Binding-site contacts:
Ligand atom O contacts residue SER221 of chain 1.A at 2.9 Å (h-bond).
Ligand atom O contacts residue GLY127 of chain 1.A at 3.1 Å (h-bond).
Ligand atom O contacts residue LEU126 of chain 1.A at 3.4 Å.
Ligand atom C contacts residue SER221 of chain 1.A at 3.0 Å.
Ligand atom C4 contacts residue GLY102 of chain 1.A at 3.6 Å.
Ligand atom C contacts residue GLY127 of chain 1.A at 3.6 Å.
Ligand atom O contacts residue THR220 of chain 1.A at 3.3 Å (h-bond).
Ligand atom CA contacts residue GLY102 of chain 1.A at 3.7 Å.
Ligand atom C2 contacts residue TYR104 of chain 1.A at 3.5 Å (hydrophobic).
Ligand atom O3 contacts residue GLY128 of chain 1.A at 3.2 Å.
Ligand atom CB contacts residue GLY127 of chain 1.A at 3.5 Å.
Ligand atom CB contacts residue GLY100 of chain 1.A at 3.4 Å.
Ligand atom CB contacts residue SER125 of chain 1.A at 3.8 Å.
Ligand atom CA contacts residue ASN155 of chain 1.A at 3.5 Å.
Ligand atom CE1 contacts residue GLY127 of chain 1.A at 3.5 Å.
Ligand atom CD1 contacts residue GLY154 of chain 1.A at 3.4 Å.
Ligand atom CD1 contacts residue LEU126 of chain 1.A at 3.6 Å (hydrophobic).
Ligand atom O contacts residue ASN155 of chain 1.A at 2.6 Å (h-bond).
Ligand atom CD contacts residue GLY100 of chain 1.A at 3.5 Å.
Ligand atom O1 contacts residue TYR104 of chain 1.A at 2.7 Å (h-bond).
Ligand atom CE2 contacts residue GLY127 of chain 1.A at 3.4 Å.
Ligand atom CB contacts residue ILE107 of chain 1.A at 3.6 Å (hydrophobic).
Ligand atom N contacts residue HIS64 of chain 1.A at 2.8 Å (h-bond).
Ligand atom N contacts residue GLY102 of chain 1.A at 2.8 Å (h-bond).
Ligand atom CE1 contacts residue GLY154 of chain 1.A at 3.3 Å.
Ligand atom CA contacts residue GLY127 of chain 1.A at 3.3 Å.
Ligand atom O contacts residue GLY219 of chain 1.A at 3.4 Å.
Ligand atom CD contacts residue LEU96 of chain 1.A at 3.8 Å (hydrophobic).
Ligand atom CB contacts residue HIS64 of chain 1.A at 3.6 Å.
Ligand atom O contacts residue GLY102 of chain 1.A at 2.9 Å (h-bond).
Ligand atom O contacts residue SER101 of chain 1.A at 3.2 Å.
Ligand atom N contacts residue LEU126 of chain 1.A at 3.8 Å.
Ligand atom O1 contacts residue GLN103 of chain 1.A at 3.5 Å.
Ligand atom CZ contacts residue GLY127 of chain 1.A at 3.4 Å.
Ligand atom C3 contacts residue GLY102 of chain 1.A at 3.6 Å.
Ligand atom N contacts residue SER221 of chain 1.A at 2.8 Å (h-bond).
Ligand atom C1 contacts residue TYR104 of chain 1.A at 3.7 Å (hydrophobic).
Ligand atom C contacts residue ASN155 of chain 1.A at 3.2 Å.
Ligand atom N contacts residue GLY127 of chain 1.A at 2.9 Å (h-bond).
Ligand atom N contacts residue SER125 of chain 1.A at 3.0 Å (h-bond).

Sequence of chain 1.A:
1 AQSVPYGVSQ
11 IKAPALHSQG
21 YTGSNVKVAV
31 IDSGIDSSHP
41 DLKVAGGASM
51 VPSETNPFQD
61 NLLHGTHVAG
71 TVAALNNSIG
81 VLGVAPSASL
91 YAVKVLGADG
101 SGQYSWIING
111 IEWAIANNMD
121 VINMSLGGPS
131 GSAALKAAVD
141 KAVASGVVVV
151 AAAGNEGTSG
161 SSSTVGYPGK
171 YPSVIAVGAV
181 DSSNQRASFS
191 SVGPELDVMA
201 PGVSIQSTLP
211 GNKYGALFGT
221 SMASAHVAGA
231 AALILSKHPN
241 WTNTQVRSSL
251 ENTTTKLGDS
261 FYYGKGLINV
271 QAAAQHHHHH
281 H

This protein binds this small molecule.
Small molecule (SMILES): C[C@H](NC(=O)CCC(=O)O)C(=O)N[C@@H](C)C(=O)N1C=CC[C@H]1C(=O)N[C@@H](Cc1ccccc1)C(N)=O